A small-molecule ligand and the protein it binds are described below.
Small molecule (SMILES): Cc1cc(CCCCCCCOc2ccc(C3=NCCO3)cc2)on1

Sequence of chain 37.A:
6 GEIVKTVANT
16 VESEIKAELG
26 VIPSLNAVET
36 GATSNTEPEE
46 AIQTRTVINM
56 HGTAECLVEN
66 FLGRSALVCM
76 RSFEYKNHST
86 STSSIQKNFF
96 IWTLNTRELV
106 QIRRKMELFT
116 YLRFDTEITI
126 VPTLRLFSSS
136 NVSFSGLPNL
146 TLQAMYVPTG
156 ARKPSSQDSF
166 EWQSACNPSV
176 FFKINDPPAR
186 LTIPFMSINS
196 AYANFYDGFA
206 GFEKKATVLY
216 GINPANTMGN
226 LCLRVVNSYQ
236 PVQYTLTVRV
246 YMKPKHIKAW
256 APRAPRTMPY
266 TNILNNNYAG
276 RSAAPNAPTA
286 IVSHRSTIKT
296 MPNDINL

Binding-site contacts:
Ligand atom C5C contacts residue LEU99 of chain 37.A at 3.6 Å (hydrophobic).
Ligand atom C4 contacts residue TYR197 of chain 37.A at 3.6 Å (hydrophobic).
Ligand atom C5A contacts residue ALA149 of chain 37.A at 3.2 Å (hydrophobic).
Ligand atom O1B contacts residue TRP97 of chain 37.A at 3.6 Å.
Ligand atom C5C contacts residue THR101 of chain 37.A at 3.7 Å.
Ligand atom C5 contacts residue TYR197 of chain 37.A at 3.8 Å (hydrophobic).
Ligand atom C2B contacts residue ILE123 of chain 37.A at 3.5 Å (hydrophobic).
Ligand atom C31 contacts residue ASN199 of chain 37.A at 3.4 Å.
Ligand atom C5A contacts residue LEU186 of chain 37.A at 3.6 Å (hydrophobic).
Ligand atom N2 contacts residue ASN221 of chain 37.A at 3.9 Å.
Ligand atom C4B contacts residue LEU226 of chain 37.A at 3.9 Å (hydrophobic).
Ligand atom O1A contacts residue LEU186 of chain 37.A at 3.7 Å.
Ligand atom O1B contacts residue LEU99 of chain 37.A at 3.1 Å.
Ligand atom C3 contacts residue TYR197 of chain 37.A at 3.7 Å (hydrophobic).
Ligand atom C2A contacts residue LEU186 of chain 37.A at 3.7 Å (hydrophobic).
Ligand atom C31 contacts residue TYR197 of chain 37.A at 3.7 Å (hydrophobic).
Ligand atom C7C contacts residue ILE123 of chain 37.A at 3.5 Å (hydrophobic).
Ligand atom C7C contacts residue LEU99 of chain 37.A at 3.5 Å (hydrophobic).
Ligand atom C6C contacts residue LEU99 of chain 37.A at 3.6 Å (hydrophobic).
Ligand atom C6B contacts residue ILE188 of chain 37.A at 3.7 Å (hydrophobic).
Ligand atom C5A contacts residue VAL175 of chain 37.A at 3.9 Å (hydrophobic).
Ligand atom C6C contacts residue ILE123 of chain 37.A at 3.6 Å (hydrophobic).
Ligand atom C4C contacts residue THR121 of chain 37.A at 3.7 Å.
Ligand atom C5A contacts residue PRO173 of chain 37.A at 3.5 Å (hydrophobic).
Ligand atom C4A contacts residue LEU186 of chain 37.A at 3.9 Å (hydrophobic).
Ligand atom C4A contacts residue PRO173 of chain 37.A at 3.3 Å (hydrophobic).
Ligand atom C2B contacts residue LEU226 of chain 37.A at 3.6 Å (hydrophobic).
Ligand atom C2C contacts residue THR101 of chain 37.A at 3.8 Å.
Ligand atom C1C contacts residue TYR197 of chain 37.A at 3.7 Å (hydrophobic).
Ligand atom C3B contacts residue ILE123 of chain 37.A at 3.9 Å (hydrophobic).
Ligand atom C5B contacts residue ILE188 of chain 37.A at 3.6 Å (hydrophobic).
Ligand atom O1 contacts residue TYR197 of chain 37.A at 3.9 Å.
Ligand atom C6C contacts residue TRP97 of chain 37.A at 3.9 Å (hydrophobic).
Ligand atom O1A contacts residue LEU226 of chain 37.A at 3.8 Å.
Ligand atom O1 contacts residue MET223 of chain 37.A at 3.6 Å (h-bond).
Ligand atom C3B contacts residue LEU226 of chain 37.A at 3.5 Å (hydrophobic).
Ligand atom O1A contacts residue ALA149 of chain 37.A at 3.7 Å.
Ligand atom C4A contacts residue TYR151 of chain 37.A at 3.8 Å (hydrophobic).
Ligand atom N3A contacts residue TYR151 of chain 37.A at 3.3 Å.
Ligand atom C2A contacts residue TYR151 of chain 37.A at 3.9 Å (hydrophobic).

Sequence of chain 37.C:
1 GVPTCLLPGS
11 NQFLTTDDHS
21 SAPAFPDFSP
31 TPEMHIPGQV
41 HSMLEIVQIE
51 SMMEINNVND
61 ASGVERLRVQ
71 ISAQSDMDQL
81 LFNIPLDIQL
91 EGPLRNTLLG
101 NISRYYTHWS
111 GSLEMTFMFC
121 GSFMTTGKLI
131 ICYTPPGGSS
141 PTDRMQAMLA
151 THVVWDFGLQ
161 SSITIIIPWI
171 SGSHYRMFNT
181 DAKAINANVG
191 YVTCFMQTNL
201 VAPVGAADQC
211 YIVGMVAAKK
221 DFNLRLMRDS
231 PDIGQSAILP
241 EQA